This protein binds this small molecule.
Small molecule (SMILES): C/C1=C/C(=O)O[C@@H]2C[C@@H](CC[C@H](C)/C=C\CC1)O[C@@](O)([C@@H]1CSC(=O)N1)C2

Binding-site contacts:
Ligand atom C16 contacts residue TYR71 of chain 1.A at 3.6 Å (hydrophobic).
Ligand atom O5 contacts residue ARG185 of chain 1.A at 3.7 Å.
Ligand atom S1 contacts residue GLU209 of chain 1.A at 3.5 Å (salt-bridge).
Ligand atom O5 contacts residue ARG212 of chain 1.A at 3.6 Å.
Ligand atom C17 contacts residue GLU209 of chain 1.A at 3.3 Å.
Ligand atom C19 contacts residue ARG212 of chain 1.A at 3.5 Å.
Ligand atom O5 contacts residue THR188 of chain 1.A at 2.6 Å (h-bond).
Ligand atom O5 contacts residue ASP159 of chain 1.A at 3.7 Å.
Ligand atom S1 contacts residue ARG208 of chain 1.A at 3.6 Å.
Ligand atom C10 contacts residue ILE36 of chain 1.A at 3.7 Å (hydrophobic).
Ligand atom O5 contacts residue LYS215 of chain 1.A at 3.7 Å.
Ligand atom C18 contacts residue ARG212 of chain 1.A at 3.7 Å.
Ligand atom C16 contacts residue ASP159 of chain 1.A at 3.7 Å.
Ligand atom C1 contacts residue LEU18 of chain 1.A at 3.7 Å (hydrophobic).
Ligand atom C8 contacts residue GLU209 of chain 1.A at 3.5 Å.
Ligand atom C17 contacts residue ARG208 of chain 1.A at 3.6 Å.
Ligand atom C5 contacts residue GLU209 of chain 1.A at 3.4 Å.
Ligand atom C14 contacts residue ASP159 of chain 1.A at 3.5 Å.
Ligand atom C15 contacts residue GLU209 of chain 1.A at 3.6 Å.
Ligand atom C9 contacts residue TYR71 of chain 1.A at 3.6 Å (hydrophobic).
Ligand atom C18 contacts residue THR188 of chain 1.A at 3.7 Å.
Ligand atom N1 contacts residue ARG185 of chain 1.A at 3.5 Å.
Ligand atom C6 contacts residue GLN61 of chain 1.A at 3.4 Å.
Ligand atom O4 contacts residue GLU209 of chain 1.A at 2.8 Å (salt-bridge).
Ligand atom C7 contacts residue GLN61 of chain 1.A at 3.6 Å.
Ligand atom C10 contacts residue TYR71 of chain 1.A at 3.4 Å (hydrophobic).
Ligand atom C2 contacts residue ARG212 of chain 1.A at 3.5 Å.
Ligand atom O3 contacts residue TYR71 of chain 1.A at 2.7 Å (h-bond).
Ligand atom O2 contacts residue LEU18 of chain 1.A at 3.7 Å.
Ligand atom C13 contacts residue GLY17 of chain 1.A at 3.6 Å.
Ligand atom C20 contacts residue GLU209 of chain 1.A at 3.6 Å.
Ligand atom C16 contacts residue ARG185 of chain 1.A at 3.7 Å.
Ligand atom C11 contacts residue TYR71 of chain 1.A at 3.6 Å (hydrophobic).
Ligand atom N1 contacts residue ASP159 of chain 1.A at 2.8 Å (salt-bridge).
Ligand atom O4 contacts residue ARG212 of chain 1.A at 3.1 Å (salt-bridge).
Ligand atom O3 contacts residue GLU209 of chain 1.A at 3.6 Å.
Ligand atom C12 contacts residue GLY17 of chain 1.A at 3.1 Å.
Ligand atom C18 contacts residue ASP159 of chain 1.A at 3.6 Å.
Ligand atom O1 contacts residue LEU18 of chain 1.A at 3.7 Å.
Ligand atom C17 contacts residue TYR71 of chain 1.A at 3.6 Å (hydrophobic).

Sequence of chain 1.A:
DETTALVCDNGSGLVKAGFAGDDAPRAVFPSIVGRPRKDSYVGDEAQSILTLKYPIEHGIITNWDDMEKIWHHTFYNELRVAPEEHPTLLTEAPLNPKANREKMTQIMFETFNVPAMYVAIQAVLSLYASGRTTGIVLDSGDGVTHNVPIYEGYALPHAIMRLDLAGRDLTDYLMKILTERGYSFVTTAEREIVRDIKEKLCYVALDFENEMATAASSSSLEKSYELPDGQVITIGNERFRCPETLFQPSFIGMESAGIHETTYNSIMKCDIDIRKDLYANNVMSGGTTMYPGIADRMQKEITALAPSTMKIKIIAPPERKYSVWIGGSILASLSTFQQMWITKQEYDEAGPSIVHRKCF